A small-molecule ligand and the protein it binds are described below.
Small molecule (SMILES): NCCCC[C@@H](N)C(=O)O

Binding-site contacts:
Ligand atom CB contacts residue ZN1 of chain 1.H at 4.1 Å.
Ligand atom CA contacts residue DAS1 of chain 1.I at 2.5 Å.
Ligand atom CB contacts residue ASP293 of chain 1.B at 3.9 Å.
Ligand atom N contacts residue CYS297 of chain 1.B at 3.6 Å.
Ligand atom CD contacts residue ARG237 of chain 1.B at 3.6 Å.
Ligand atom N contacts residue ASP293 of chain 1.B at 4.3 Å.
Ligand atom C contacts residue PRO299 of chain 1.B at 4.2 Å (hydrophobic).
Ligand atom O contacts residue PRO299 of chain 1.B at 3.2 Å (h-bond).
Ligand atom NZ contacts residue PRO299 of chain 1.B at 2.9 Å (h-bond).
Ligand atom C contacts residue ARG173 of chain 1.B at 3.6 Å.
Ligand atom N contacts residue TYR140 of chain 1.B at 4.0 Å.
Ligand atom C contacts residue ARG237 of chain 1.B at 3.8 Å.
Ligand atom CE contacts residue PHE260 of chain 1.B at 3.9 Å (hydrophobic).
Ligand atom OXT contacts residue ARG173 of chain 1.B at 2.8 Å (salt-bridge).
Ligand atom CE contacts residue LEU298 of chain 1.B at 3.5 Å (hydrophobic).
Ligand atom CB contacts residue HIS234 of chain 1.B at 3.5 Å.
Ligand atom CG contacts residue PHE260 of chain 1.B at 3.3 Å (hydrophobic).
Ligand atom CG contacts residue ASP293 of chain 1.B at 4.1 Å.
Ligand atom CB contacts residue DAS1 of chain 1.I at 3.8 Å.
Ligand atom O contacts residue ARG173 of chain 1.B at 4.1 Å.
Ligand atom CE contacts residue PRO299 of chain 1.B at 4.2 Å (hydrophobic).
Ligand atom OXT contacts residue ARG237 of chain 1.B at 3.1 Å (salt-bridge).
Ligand atom C contacts residue DAS1 of chain 1.I at 2.9 Å.
Ligand atom O contacts residue DAS1 of chain 1.I at 3.1 Å (h-bond).
Ligand atom O contacts residue ARG237 of chain 1.B at 4.2 Å.
Ligand atom CG contacts residue ARG237 of chain 1.B at 3.8 Å.
Ligand atom CB contacts residue HIS205 of chain 1.B at 4.4 Å.
Ligand atom O contacts residue LEU298 of chain 1.B at 4.1 Å.
Ligand atom CA contacts residue ARG237 of chain 1.B at 4.4 Å.
Ligand atom CG contacts residue HIS234 of chain 1.B at 4.1 Å.
Ligand atom CB contacts residue ARG237 of chain 1.B at 3.6 Å.
Ligand atom NZ contacts residue LEU298 of chain 1.B at 3.5 Å.
Ligand atom OXT contacts residue HIS205 of chain 1.B at 3.4 Å.
Ligand atom N contacts residue ZN1 of chain 1.G at 4.0 Å.
Ligand atom CD contacts residue PHE260 of chain 1.B at 3.4 Å (hydrophobic).
Ligand atom N contacts residue HIS205 of chain 1.B at 4.3 Å.
Ligand atom CA contacts residue CYS297 of chain 1.B at 3.9 Å (hydrophobic).
Ligand atom OXT contacts residue DAS1 of chain 1.I at 3.5 Å (h-bond).
Ligand atom N contacts residue DAS1 of chain 1.I at 1.4 Å.
Ligand atom N contacts residue ZN1 of chain 1.H at 3.9 Å.

Sequence of chain 1.B:
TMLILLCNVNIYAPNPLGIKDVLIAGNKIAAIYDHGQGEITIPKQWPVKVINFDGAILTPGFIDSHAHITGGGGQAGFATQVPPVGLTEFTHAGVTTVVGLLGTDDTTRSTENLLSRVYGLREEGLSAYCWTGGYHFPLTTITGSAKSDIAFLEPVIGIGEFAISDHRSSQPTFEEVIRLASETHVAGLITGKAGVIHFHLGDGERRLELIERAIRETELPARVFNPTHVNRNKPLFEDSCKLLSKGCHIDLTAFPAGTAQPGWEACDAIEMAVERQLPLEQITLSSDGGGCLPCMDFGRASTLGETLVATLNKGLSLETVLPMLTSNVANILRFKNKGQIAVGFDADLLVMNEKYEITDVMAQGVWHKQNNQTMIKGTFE